Binding-site contacts:
Ligand atom C1 contacts residue ASN512 of chain 1.A at 1.4 Å.
Ligand atom C4 contacts residue ASN512 of chain 1.A at 4.3 Å.
Ligand atom N2 contacts residue ASN512 of chain 1.A at 2.8 Å (h-bond).
Ligand atom C1 contacts residue SER514 of chain 1.A at 3.5 Å.
Ligand atom C5 contacts residue SER514 of chain 1.A at 3.7 Å.
Ligand atom C3 contacts residue ASN512 of chain 1.A at 3.8 Å.
Ligand atom O7 contacts residue ASN512 of chain 1.A at 3.9 Å.
Ligand atom O5 contacts residue SER514 of chain 1.A at 3.6 Å (h-bond).
Ligand atom C2 contacts residue ASN512 of chain 1.A at 2.4 Å.
Ligand atom C6 contacts residue SER514 of chain 1.A at 4.4 Å.
Ligand atom O5 contacts residue ASN512 of chain 1.A at 2.4 Å (h-bond).
Ligand atom C7 contacts residue ASN512 of chain 1.A at 3.6 Å.
Ligand atom C5 contacts residue ASN512 of chain 1.A at 3.7 Å.

This protein binds this small molecule.
Small molecule (SMILES): CC(=O)N[C@@H]1[C@@H](O)[C@H](O)[C@@H](CO)O[C@H]1O

Sequence of chain 1.A:
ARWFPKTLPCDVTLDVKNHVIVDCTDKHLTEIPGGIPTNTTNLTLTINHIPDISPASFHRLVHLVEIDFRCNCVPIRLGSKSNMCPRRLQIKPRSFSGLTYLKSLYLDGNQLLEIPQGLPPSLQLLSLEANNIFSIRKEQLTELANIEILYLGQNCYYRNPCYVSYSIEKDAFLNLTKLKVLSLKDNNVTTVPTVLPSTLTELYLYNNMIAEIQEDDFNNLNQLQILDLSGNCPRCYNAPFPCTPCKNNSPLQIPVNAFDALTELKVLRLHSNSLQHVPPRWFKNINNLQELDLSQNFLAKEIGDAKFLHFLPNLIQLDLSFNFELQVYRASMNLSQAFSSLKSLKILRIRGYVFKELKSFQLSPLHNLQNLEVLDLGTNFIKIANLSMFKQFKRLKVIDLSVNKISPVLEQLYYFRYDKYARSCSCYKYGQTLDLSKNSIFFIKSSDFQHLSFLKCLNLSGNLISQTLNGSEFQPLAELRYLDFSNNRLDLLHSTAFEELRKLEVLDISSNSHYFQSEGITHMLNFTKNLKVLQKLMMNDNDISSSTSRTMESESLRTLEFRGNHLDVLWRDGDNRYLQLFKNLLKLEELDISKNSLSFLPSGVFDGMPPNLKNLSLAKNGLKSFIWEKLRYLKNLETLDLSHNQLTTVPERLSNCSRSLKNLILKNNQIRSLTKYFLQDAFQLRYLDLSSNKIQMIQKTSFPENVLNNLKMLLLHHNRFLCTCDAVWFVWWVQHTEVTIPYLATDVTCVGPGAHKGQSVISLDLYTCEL